Sequence of chain 1.A:
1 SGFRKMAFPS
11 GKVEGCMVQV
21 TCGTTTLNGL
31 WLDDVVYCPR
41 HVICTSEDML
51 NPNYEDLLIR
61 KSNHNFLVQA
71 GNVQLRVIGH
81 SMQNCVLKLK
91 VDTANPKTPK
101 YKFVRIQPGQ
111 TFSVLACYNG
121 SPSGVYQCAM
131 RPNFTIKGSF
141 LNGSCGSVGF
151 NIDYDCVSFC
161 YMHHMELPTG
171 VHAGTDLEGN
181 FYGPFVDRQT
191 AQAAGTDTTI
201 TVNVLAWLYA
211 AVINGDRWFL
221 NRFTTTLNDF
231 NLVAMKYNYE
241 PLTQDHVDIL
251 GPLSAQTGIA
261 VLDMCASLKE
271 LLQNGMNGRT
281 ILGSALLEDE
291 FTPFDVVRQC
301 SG

The protein below binds the small molecule below.
Small molecule (SMILES): Cc1ccc2cncc(NC(=O)Cc3cccc(Cl)c3)c2c1

Binding-site contacts:
Ligand atom C15 contacts residue MET165 of chain 1.A at 3.6 Å (hydrophobic).
Ligand atom CL contacts residue HIS41 of chain 1.A at 3.5 Å.
Ligand atom C16 contacts residue ASN142 of chain 1.A at 3.9 Å.
Ligand atom C15 contacts residue HIS164 of chain 1.A at 3.3 Å.
Ligand atom C14 contacts residue MET165 of chain 1.A at 3.6 Å (hydrophobic).
Ligand atom C5 contacts residue LEU141 of chain 1.A at 3.7 Å (hydrophobic).
Ligand atom C8 contacts residue MET165 of chain 1.A at 4.0 Å (hydrophobic).
Ligand atom C3 contacts residue ASN142 of chain 1.A at 3.7 Å.
Ligand atom C6 contacts residue HIS163 of chain 1.A at 3.2 Å.
Ligand atom C1 contacts residue ASN142 of chain 1.A at 3.7 Å.
Ligand atom C13 contacts residue MET49 of chain 1.A at 3.7 Å (hydrophobic).
Ligand atom C17 contacts residue ASN142 of chain 1.A at 3.6 Å.
Ligand atom C4 contacts residue LEU141 of chain 1.A at 3.6 Å (hydrophobic).
Ligand atom C12 contacts residue GLN189 of chain 1.A at 3.4 Å.
Ligand atom C4 contacts residue GLU166 of chain 1.A at 3.7 Å.
Ligand atom C5 contacts residue HIS163 of chain 1.A at 3.9 Å.
Ligand atom C2 contacts residue ASN142 of chain 1.A at 3.8 Å.
Ligand atom C3 contacts residue GLU166 of chain 1.A at 3.5 Å.
Ligand atom N contacts residue GLU166 of chain 1.A at 3.6 Å.
Ligand atom C11 contacts residue GLN189 of chain 1.A at 3.5 Å.
Ligand atom C5 contacts residue GLU166 of chain 1.A at 3.3 Å.
Ligand atom C4 contacts residue ASN142 of chain 1.A at 3.8 Å.
Ligand atom C3 contacts residue LEU141 of chain 1.A at 3.7 Å (hydrophobic).
Ligand atom C3 contacts residue PHE140 of chain 1.A at 3.5 Å (hydrophobic).
Ligand atom C contacts residue ASN142 of chain 1.A at 4.0 Å.
Ligand atom CL contacts residue HIS164 of chain 1.A at 3.8 Å.
Ligand atom C5 contacts residue PHE140 of chain 1.A at 3.4 Å (hydrophobic).
Ligand atom CL contacts residue ASP187 of chain 1.A at 3.4 Å.
Ligand atom C6 contacts residue GLU166 of chain 1.A at 3.8 Å.
Ligand atom N1 contacts residue ASN142 of chain 1.A at 3.9 Å.
Ligand atom C13 contacts residue ARG188 of chain 1.A at 3.9 Å.
Ligand atom O contacts residue GLU166 of chain 1.A at 2.9 Å (salt-bridge).
Ligand atom N contacts residue PHE140 of chain 1.A at 3.9 Å.
Ligand atom C15 contacts residue HIS41 of chain 1.A at 3.8 Å.
Ligand atom CL contacts residue MET165 of chain 1.A at 3.8 Å.
Ligand atom C14 contacts residue MET49 of chain 1.A at 3.9 Å (hydrophobic).
Ligand atom N contacts residue HIS163 of chain 1.A at 2.7 Å (h-bond).
Ligand atom O contacts residue MET165 of chain 1.A at 3.1 Å.
Ligand atom N contacts residue SER144 of chain 1.A at 3.8 Å.
Ligand atom C4 contacts residue PHE140 of chain 1.A at 3.8 Å (hydrophobic).